Sequence of chain 1.A:
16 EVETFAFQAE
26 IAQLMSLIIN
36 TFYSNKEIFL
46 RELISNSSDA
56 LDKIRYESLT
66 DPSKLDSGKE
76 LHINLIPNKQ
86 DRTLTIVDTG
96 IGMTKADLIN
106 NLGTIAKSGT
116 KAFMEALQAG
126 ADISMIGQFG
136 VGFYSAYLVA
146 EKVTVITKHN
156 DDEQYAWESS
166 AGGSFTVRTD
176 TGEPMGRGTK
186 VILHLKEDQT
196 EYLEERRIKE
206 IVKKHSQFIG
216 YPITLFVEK

Binding-site contacts:
Ligand atom C7 contacts residue LYS58 of chain 1.A at 3.5 Å.
Ligand atom O29 contacts residue ASN51 of chain 1.A at 3.7 Å.
Ligand atom C34 contacts residue ASN51 of chain 1.A at 3.4 Å.
Ligand atom N2 contacts residue MET98 of chain 1.A at 3.8 Å.
Ligand atom N1 contacts residue GLY97 of chain 1.A at 3.2 Å (h-bond).
Ligand atom C24 contacts residue ASN51 of chain 1.A at 3.8 Å.
Ligand atom N2 contacts residue THR184 of chain 1.A at 3.0 Å (h-bond).
Ligand atom S1 contacts residue GLY97 of chain 1.A at 3.8 Å.
Ligand atom S1 contacts residue ILE96 of chain 1.A at 3.8 Å.
Ligand atom C16 contacts residue LYS58 of chain 1.A at 3.9 Å.
Ligand atom C21 contacts residue THR184 of chain 1.A at 3.8 Å.
Ligand atom S1 contacts residue LYS58 of chain 1.A at 3.7 Å.
Ligand atom N2 contacts residue ALA55 of chain 1.A at 3.6 Å.
Ligand atom C12 contacts residue ASN51 of chain 1.A at 3.6 Å.
Ligand atom C15 contacts residue GLY108 of chain 1.A at 3.6 Å.
Ligand atom N1 contacts residue MET98 of chain 1.A at 3.5 Å.
Ligand atom N1 contacts residue ALA55 of chain 1.A at 3.6 Å.
Ligand atom C22 contacts residue ASN51 of chain 1.A at 3.8 Å.
Ligand atom C15 contacts residue LEU107 of chain 1.A at 3.4 Å (hydrophobic).
Ligand atom O29 contacts residue LEU48 of chain 1.A at 3.7 Å.
Ligand atom C22 contacts residue SER52 of chain 1.A at 3.7 Å.
Ligand atom O30 contacts residue ALA55 of chain 1.A at 3.2 Å.
Ligand atom O30 contacts residue ASP93 of chain 1.A at 2.6 Å (salt-bridge).
Ligand atom C25 contacts residue MET98 of chain 1.A at 3.6 Å (hydrophobic).
Ligand atom CL contacts residue PHE138 of chain 1.A at 3.4 Å.
Ligand atom C21 contacts residue ASP93 of chain 1.A at 3.5 Å.
Ligand atom O30 contacts residue SER52 of chain 1.A at 3.7 Å.
Ligand atom O30 contacts residue THR184 of chain 1.A at 3.6 Å.
Ligand atom N1 contacts residue THR184 of chain 1.A at 3.9 Å.
Ligand atom CL contacts residue ASN51 of chain 1.A at 3.5 Å.
Ligand atom C23 contacts residue ASN51 of chain 1.A at 3.6 Å.
Ligand atom O30 contacts residue ASN51 of chain 1.A at 3.8 Å.
Ligand atom C13 contacts residue ASN51 of chain 1.A at 3.7 Å.
Ligand atom S1 contacts residue MET98 of chain 1.A at 3.6 Å.
Ligand atom C16 contacts residue LEU107 of chain 1.A at 3.5 Å (hydrophobic).
Ligand atom C3 contacts residue ALA55 of chain 1.A at 3.7 Å (hydrophobic).
Ligand atom C12 contacts residue LYS58 of chain 1.A at 3.6 Å.
Ligand atom O29 contacts residue VAL186 of chain 1.A at 3.5 Å.
Ligand atom N1 contacts residue ILE96 of chain 1.A at 3.8 Å.
Ligand atom C22 contacts residue ASP93 of chain 1.A at 3.4 Å.

The protein below binds the small molecule below.
Small molecule (SMILES): COc1ccc(-c2snnc2-c2cc(Cl)c(O)cc2O)cc1